A small-molecule ligand and the protein it binds are described below.
Small molecule (SMILES): CC[C@H](C)[C@H](NC(=O)[C@@H](NC(=O)[C@H](O)[C@@H](C=O)C(C)C)C(C)C)C(=O)O

Sequence of chain 1.O:
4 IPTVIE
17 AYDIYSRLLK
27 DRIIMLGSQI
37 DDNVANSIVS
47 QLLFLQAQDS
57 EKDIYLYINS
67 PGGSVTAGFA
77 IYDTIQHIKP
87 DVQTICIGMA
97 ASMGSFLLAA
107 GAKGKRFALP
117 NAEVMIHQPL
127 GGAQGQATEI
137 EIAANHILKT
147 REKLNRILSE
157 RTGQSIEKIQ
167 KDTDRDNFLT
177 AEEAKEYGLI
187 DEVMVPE

Binding-site contacts:
Ligand atom C1 contacts residue HIS123 of chain 1.O at 3.8 Å.
Ligand atom O12 contacts residue PRO125 of chain 1.O at 3.5 Å.
Ligand atom O3 contacts residue MET99 of chain 1.O at 2.5 Å (h-bond).
Ligand atom C11 contacts residue GLY69 of chain 1.O at 3.5 Å.
Ligand atom C5 contacts residue SER98 of chain 1.O at 3.3 Å.
Ligand atom N13 contacts residue VAL71 of chain 1.O at 3.9 Å.
Ligand atom O10 contacts residue GLY69 of chain 1.O at 3.8 Å.
Ligand atom C6 contacts residue LEU126 of chain 1.O at 3.8 Å (hydrophobic).
Ligand atom O3 contacts residue GLY68 of chain 1.O at 3.4 Å.
Ligand atom C14 contacts residue LEU126 of chain 1.O at 3.2 Å (hydrophobic).
Ligand atom C1 contacts residue SER98 of chain 1.O at 1.3 Å.
Ligand atom C23 contacts residue VAL71 of chain 1.O at 3.6 Å (hydrophobic).
Ligand atom O10 contacts residue SER98 of chain 1.O at 3.7 Å.
Ligand atom C11 contacts residue VAL71 of chain 1.O at 3.9 Å (hydrophobic).
Ligand atom O10 contacts residue MET99 of chain 1.O at 3.9 Å.
Ligand atom C42 contacts residue ILE143 of chain 1.O at 3.8 Å (hydrophobic).
Ligand atom O10 contacts residue VAL71 of chain 1.O at 3.4 Å.
Ligand atom C1 contacts residue MET99 of chain 1.O at 3.2 Å (hydrophobic).
Ligand atom N20 contacts residue LEU126 of chain 1.O at 3.0 Å (h-bond).
Ligand atom O19 contacts residue VAL71 of chain 1.O at 2.9 Å (h-bond).
Ligand atom C17 contacts residue LEU126 of chain 1.O at 3.9 Å (hydrophobic).
Ligand atom C6 contacts residue SER98 of chain 1.O at 3.2 Å.
Ligand atom N13 contacts residue GLY69 of chain 1.O at 2.9 Å (h-bond).
Ligand atom C18 contacts residue VAL71 of chain 1.O at 3.9 Å (hydrophobic).
Ligand atom C7 contacts residue GLY69 of chain 1.O at 3.3 Å.
Ligand atom O3 contacts residue GLY69 of chain 1.O at 3.5 Å (h-bond).
Ligand atom C9 contacts residue GLY69 of chain 1.O at 3.1 Å.
Ligand atom C23 contacts residue LEU126 of chain 1.O at 3.9 Å (hydrophobic).
Ligand atom C11 contacts residue LEU126 of chain 1.O at 3.9 Å (hydrophobic).
Ligand atom C6 contacts residue HIS123 of chain 1.O at 3.6 Å.
Ligand atom C24 contacts residue HIS142 of chain 1.O at 3.7 Å.
Ligand atom C7 contacts residue SER98 of chain 1.O at 4.0 Å.
Ligand atom C4 contacts residue HIS123 of chain 1.O at 4.0 Å.
Ligand atom O12 contacts residue LEU126 of chain 1.O at 2.6 Å (h-bond).
Ligand atom O19 contacts residue SER70 of chain 1.O at 3.4 Å.
Ligand atom C42 contacts residue THR146 of chain 1.O at 3.5 Å.
Ligand atom C4 contacts residue SER98 of chain 1.O at 2.4 Å.
Ligand atom C9 contacts residue SER98 of chain 1.O at 3.6 Å.
Ligand atom C18 contacts residue LEU126 of chain 1.O at 3.6 Å (hydrophobic).
Ligand atom O3 contacts residue SER98 of chain 1.O at 2.3 Å (h-bond).